Sequence of chain 60.E:
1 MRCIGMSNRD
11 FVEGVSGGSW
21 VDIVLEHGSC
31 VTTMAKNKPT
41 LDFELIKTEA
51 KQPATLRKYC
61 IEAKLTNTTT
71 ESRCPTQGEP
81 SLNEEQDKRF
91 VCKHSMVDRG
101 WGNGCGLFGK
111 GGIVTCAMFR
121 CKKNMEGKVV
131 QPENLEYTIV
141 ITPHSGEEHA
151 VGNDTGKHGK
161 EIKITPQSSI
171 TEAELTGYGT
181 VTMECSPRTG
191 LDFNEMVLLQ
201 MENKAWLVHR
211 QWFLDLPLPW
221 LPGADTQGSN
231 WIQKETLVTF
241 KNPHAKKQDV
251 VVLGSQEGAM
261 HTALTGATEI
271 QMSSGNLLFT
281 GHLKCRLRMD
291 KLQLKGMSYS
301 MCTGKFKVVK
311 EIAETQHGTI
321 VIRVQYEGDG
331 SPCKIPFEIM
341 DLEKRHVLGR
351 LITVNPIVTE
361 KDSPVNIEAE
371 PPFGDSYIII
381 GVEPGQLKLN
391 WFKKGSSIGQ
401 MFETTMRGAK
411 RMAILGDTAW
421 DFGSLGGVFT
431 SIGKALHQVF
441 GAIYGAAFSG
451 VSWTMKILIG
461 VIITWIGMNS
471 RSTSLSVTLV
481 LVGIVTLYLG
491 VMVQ

Sequence of chain 2.C:
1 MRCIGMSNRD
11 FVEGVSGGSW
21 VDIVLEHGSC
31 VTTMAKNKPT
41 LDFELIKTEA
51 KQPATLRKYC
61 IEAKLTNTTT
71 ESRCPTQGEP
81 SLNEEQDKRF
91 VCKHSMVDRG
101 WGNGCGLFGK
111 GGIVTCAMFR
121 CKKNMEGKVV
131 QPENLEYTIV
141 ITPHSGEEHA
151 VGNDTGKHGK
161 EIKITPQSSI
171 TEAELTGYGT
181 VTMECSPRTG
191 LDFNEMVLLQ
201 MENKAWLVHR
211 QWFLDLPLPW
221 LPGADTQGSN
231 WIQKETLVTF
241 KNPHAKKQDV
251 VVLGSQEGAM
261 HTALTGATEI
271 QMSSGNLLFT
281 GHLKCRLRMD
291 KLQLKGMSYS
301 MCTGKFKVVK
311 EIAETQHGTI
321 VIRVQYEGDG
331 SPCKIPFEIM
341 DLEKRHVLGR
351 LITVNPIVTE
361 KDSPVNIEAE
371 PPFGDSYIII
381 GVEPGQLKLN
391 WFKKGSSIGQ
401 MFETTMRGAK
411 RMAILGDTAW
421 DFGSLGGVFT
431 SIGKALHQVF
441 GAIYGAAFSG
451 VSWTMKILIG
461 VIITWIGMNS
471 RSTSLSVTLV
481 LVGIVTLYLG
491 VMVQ

The protein below binds the small molecule below.
Small molecule (SMILES): CC(=O)N[C@@H]1[C@@H](O)[C@H](O)[C@@H](CO)O[C@H]1O

Binding-site contacts:
Ligand atom C8 contacts residue SER300 of chain 60.E at 1.9 Å.
Ligand atom C2 contacts residue MET118 of chain 2.C at 4.5 Å (hydrophobic).
Ligand atom C4 contacts residue ASN67 of chain 2.C at 4.2 Å.
Ligand atom O7 contacts residue SER300 of chain 60.E at 4.3 Å.
Ligand atom O7 contacts residue ASN67 of chain 2.C at 3.3 Å (h-bond).
Ligand atom C1 contacts residue ASN67 of chain 2.C at 1.4 Å.
Ligand atom C1 contacts residue MET118 of chain 2.C at 4.1 Å (hydrophobic).
Ligand atom C8 contacts residue ARG89 of chain 2.C at 3.3 Å.
Ligand atom C3 contacts residue ASN67 of chain 2.C at 3.8 Å.
Ligand atom N2 contacts residue MET118 of chain 2.C at 3.6 Å.
Ligand atom N2 contacts residue SER300 of chain 60.E at 3.9 Å.
Ligand atom N2 contacts residue ASN67 of chain 2.C at 2.9 Å (h-bond).
Ligand atom C7 contacts residue MET118 of chain 2.C at 4.0 Å (hydrophobic).
Ligand atom C8 contacts residue MET118 of chain 2.C at 3.8 Å (hydrophobic).
Ligand atom C7 contacts residue SER300 of chain 60.E at 3.4 Å.
Ligand atom C7 contacts residue ASN67 of chain 2.C at 3.3 Å.
Ligand atom C7 contacts residue PHE90 of chain 2.C at 4.2 Å (hydrophobic).
Ligand atom O5 contacts residue ASN67 of chain 2.C at 2.4 Å (h-bond).
Ligand atom C8 contacts residue ASN67 of chain 2.C at 4.4 Å.
Ligand atom C2 contacts residue ASN67 of chain 2.C at 2.5 Å.
Ligand atom C5 contacts residue ASN67 of chain 2.C at 3.7 Å.
Ligand atom O7 contacts residue PHE90 of chain 2.C at 4.4 Å.
Ligand atom C8 contacts residue PHE90 of chain 2.C at 3.7 Å (hydrophobic).